Binding-site contacts:
Ligand atom C13 contacts residue PRO85 of chain 1.A at 3.4 Å (hydrophobic).
Ligand atom C41 contacts residue FPP1 of chain 1.D at 3.8 Å.
Ligand atom C15 contacts residue ALA123 of chain 1.A at 3.4 Å (hydrophobic).
Ligand atom CL contacts residue PHE88 of chain 1.A at 3.8 Å.
Ligand atom C44 contacts residue PRO85 of chain 1.A at 3.7 Å (hydrophobic).
Ligand atom C42 contacts residue PRO85 of chain 1.A at 3.9 Å (hydrophobic).
Ligand atom N3 contacts residue PHE137 of chain 1.A at 3.4 Å.
Ligand atom O23 contacts residue LEU96 of chain 1.A at 3.3 Å.
Ligand atom C15 contacts residue VAL93 of chain 1.A at 3.8 Å (hydrophobic).
Ligand atom C12 contacts residue VAL93 of chain 1.A at 3.5 Å (hydrophobic).
Ligand atom C46 contacts residue FPP1 of chain 1.D at 3.6 Å.
Ligand atom C25 contacts residue PHE137 of chain 1.A at 3.8 Å (hydrophobic).
Ligand atom C42 contacts residue PHE137 of chain 1.A at 3.7 Å (hydrophobic).
Ligand atom C16 contacts residue PHE137 of chain 1.A at 3.9 Å (hydrophobic).
Ligand atom C14 contacts residue VAL93 of chain 1.A at 3.7 Å (hydrophobic).
Ligand atom CP1 contacts residue ILE81 of chain 1.A at 3.5 Å (hydrophobic).
Ligand atom C3 contacts residue PHE137 of chain 1.A at 3.8 Å (hydrophobic).
Ligand atom C14 contacts residue ALA123 of chain 1.A at 3.8 Å (hydrophobic).
Ligand atom C21 contacts residue PHE137 of chain 1.A at 3.6 Å (hydrophobic).
Ligand atom O23 contacts residue TYR92 of chain 1.A at 3.4 Å.
Ligand atom C41 contacts residue PHE137 of chain 1.A at 3.8 Å (hydrophobic).
Ligand atom N22 contacts residue TYR92 of chain 1.A at 3.9 Å.
Ligand atom C43 contacts residue PRO85 of chain 1.A at 3.7 Å (hydrophobic).
Ligand atom C45 contacts residue FPP1 of chain 1.D at 3.6 Å.
Ligand atom CM contacts residue GLN47 of chain 1.A at 3.6 Å.
Ligand atom O3 contacts residue MET43 of chain 1.A at 3.5 Å.
Ligand atom CP3 contacts residue ILE81 of chain 1.A at 3.5 Å (hydrophobic).
Ligand atom CM contacts residue MET43 of chain 1.A at 3.2 Å (hydrophobic).
Ligand atom C11 contacts residue VAL93 of chain 1.A at 3.6 Å (hydrophobic).
Ligand atom C16 contacts residue VAL93 of chain 1.A at 3.7 Å (hydrophobic).
Ligand atom O23 contacts residue GLN47 of chain 1.A at 3.3 Å (h-bond).
Ligand atom C3 contacts residue MET43 of chain 1.A at 3.7 Å (hydrophobic).
Ligand atom N22 contacts residue LEU96 of chain 1.A at 3.4 Å.
Ligand atom CP3 contacts residue ALA65 of chain 1.A at 3.5 Å (hydrophobic).
Ligand atom CL contacts residue MET43 of chain 1.A at 3.7 Å.
Ligand atom CP2 contacts residue ILE81 of chain 1.A at 3.6 Å (hydrophobic).
Ligand atom C13 contacts residue VAL93 of chain 1.A at 3.5 Å (hydrophobic).
Ligand atom C14 contacts residue ALA119 of chain 1.A at 3.8 Å (hydrophobic).
Ligand atom O3 contacts residue FPP1 of chain 1.D at 3.5 Å.
Ligand atom C24 contacts residue TYR92 of chain 1.A at 3.8 Å (hydrophobic).

A protein and the small-molecule ligand that binds it are described below.
Small molecule (SMILES): Cc1onc(-c2ccccc2Cl)c1C(=O)Nc1ccc(C(C)C)cc1

Sequence of chain 1.A:
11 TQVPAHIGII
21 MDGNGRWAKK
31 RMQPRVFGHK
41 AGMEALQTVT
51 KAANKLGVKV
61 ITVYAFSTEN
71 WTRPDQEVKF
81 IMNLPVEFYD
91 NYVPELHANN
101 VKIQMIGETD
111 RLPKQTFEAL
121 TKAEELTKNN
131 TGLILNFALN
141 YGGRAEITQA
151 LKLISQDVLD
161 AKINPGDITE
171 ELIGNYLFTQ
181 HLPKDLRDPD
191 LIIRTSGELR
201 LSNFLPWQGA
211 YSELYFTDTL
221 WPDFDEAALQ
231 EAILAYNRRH